Sequence of chain 2.A:
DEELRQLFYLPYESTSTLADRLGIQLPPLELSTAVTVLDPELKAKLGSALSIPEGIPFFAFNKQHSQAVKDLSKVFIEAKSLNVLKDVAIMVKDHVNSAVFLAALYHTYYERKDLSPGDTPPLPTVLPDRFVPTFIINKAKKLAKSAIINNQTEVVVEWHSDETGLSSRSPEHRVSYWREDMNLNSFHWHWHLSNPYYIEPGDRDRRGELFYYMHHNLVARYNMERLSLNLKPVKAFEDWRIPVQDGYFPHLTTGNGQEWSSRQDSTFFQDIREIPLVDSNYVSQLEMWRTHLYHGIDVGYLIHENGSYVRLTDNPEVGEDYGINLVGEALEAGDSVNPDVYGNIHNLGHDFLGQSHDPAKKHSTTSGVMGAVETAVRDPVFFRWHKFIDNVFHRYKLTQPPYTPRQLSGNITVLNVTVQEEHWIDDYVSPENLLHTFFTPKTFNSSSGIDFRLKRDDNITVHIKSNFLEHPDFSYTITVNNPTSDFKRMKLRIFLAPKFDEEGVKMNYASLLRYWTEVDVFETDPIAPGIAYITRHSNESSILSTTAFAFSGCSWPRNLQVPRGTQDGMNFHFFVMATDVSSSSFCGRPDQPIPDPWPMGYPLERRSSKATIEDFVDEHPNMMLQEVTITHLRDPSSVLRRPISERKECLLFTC

A small-molecule ligand and the protein it binds are described below.
Small molecule (SMILES): CC(=O)N[C@@H]1[C@@H](O)[C@H](O)[C@@H](CO)O[C@H]1O

Binding-site contacts:
Ligand atom C6 contacts residue THR164 of chain 2.A at 3.5 Å.
Ligand atom O5 contacts residue THR164 of chain 2.A at 3.4 Å.
Ligand atom C1 contacts residue ASN470 of chain 2.A at 1.4 Å.
Ligand atom O5 contacts residue ASN470 of chain 2.A at 2.3 Å (h-bond).
Ligand atom O7 contacts residue ASN470 of chain 2.A at 3.5 Å (h-bond).
Ligand atom C6 contacts residue GLU165 of chain 2.A at 4.1 Å.
Ligand atom O6 contacts residue THR164 of chain 2.A at 2.2 Å (h-bond).
Ligand atom C3 contacts residue ASN470 of chain 2.A at 3.9 Å.
Ligand atom N2 contacts residue ASN470 of chain 2.A at 3.2 Å (h-bond).
Ligand atom C1 contacts residue THR164 of chain 2.A at 4.0 Å.
Ligand atom C5 contacts residue ASN470 of chain 2.A at 3.6 Å.
Ligand atom C4 contacts residue ASN470 of chain 2.A at 4.2 Å.
Ligand atom C5 contacts residue THR164 of chain 2.A at 4.1 Å.
Ligand atom O6 contacts residue GLU165 of chain 2.A at 3.8 Å.
Ligand atom C2 contacts residue ASN470 of chain 2.A at 2.6 Å.
Ligand atom C7 contacts residue ASN470 of chain 2.A at 3.6 Å.